Sequence of chain 1.A:
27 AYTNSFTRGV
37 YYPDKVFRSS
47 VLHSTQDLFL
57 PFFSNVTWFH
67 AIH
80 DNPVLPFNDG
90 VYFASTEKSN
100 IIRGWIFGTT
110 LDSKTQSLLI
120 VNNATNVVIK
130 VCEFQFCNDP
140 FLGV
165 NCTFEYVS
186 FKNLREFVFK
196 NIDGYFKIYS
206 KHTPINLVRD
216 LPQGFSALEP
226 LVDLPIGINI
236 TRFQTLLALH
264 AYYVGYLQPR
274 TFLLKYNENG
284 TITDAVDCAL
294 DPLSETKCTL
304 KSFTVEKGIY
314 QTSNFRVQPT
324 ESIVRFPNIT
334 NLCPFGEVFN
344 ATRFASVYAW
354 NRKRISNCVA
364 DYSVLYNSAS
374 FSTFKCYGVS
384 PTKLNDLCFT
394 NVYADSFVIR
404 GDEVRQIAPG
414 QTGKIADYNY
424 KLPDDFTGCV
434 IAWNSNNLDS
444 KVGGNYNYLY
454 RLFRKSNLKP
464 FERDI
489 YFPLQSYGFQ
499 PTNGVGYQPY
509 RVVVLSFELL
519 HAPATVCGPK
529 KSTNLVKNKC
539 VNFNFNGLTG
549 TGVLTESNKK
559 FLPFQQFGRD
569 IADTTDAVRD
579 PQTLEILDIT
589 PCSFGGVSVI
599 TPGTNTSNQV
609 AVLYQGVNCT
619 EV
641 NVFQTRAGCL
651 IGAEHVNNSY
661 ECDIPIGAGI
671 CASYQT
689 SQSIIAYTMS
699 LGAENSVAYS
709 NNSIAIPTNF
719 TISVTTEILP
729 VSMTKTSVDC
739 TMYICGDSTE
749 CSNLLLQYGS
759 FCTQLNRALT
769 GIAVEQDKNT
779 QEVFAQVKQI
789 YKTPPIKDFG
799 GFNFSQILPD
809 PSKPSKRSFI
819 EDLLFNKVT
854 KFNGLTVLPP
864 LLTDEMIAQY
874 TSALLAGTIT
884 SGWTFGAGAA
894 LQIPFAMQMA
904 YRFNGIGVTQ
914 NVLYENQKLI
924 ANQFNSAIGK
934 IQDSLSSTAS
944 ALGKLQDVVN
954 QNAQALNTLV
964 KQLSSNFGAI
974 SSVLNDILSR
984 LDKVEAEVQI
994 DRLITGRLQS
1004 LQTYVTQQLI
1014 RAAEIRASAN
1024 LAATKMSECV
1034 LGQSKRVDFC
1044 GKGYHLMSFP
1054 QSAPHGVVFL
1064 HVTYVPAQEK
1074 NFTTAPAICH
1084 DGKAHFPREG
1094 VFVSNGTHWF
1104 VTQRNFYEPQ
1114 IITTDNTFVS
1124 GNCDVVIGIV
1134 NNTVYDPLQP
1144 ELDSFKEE

The small molecule below binds the protein below.
Small molecule (SMILES): CC(=O)N[C@@H]1[C@@H](O)[C@H](O)[C@@H](CO)O[C@H]1O

Binding-site contacts:
Ligand atom O5 contacts residue ASN657 of chain 1.A at 2.5 Å (h-bond).
Ligand atom N2 contacts residue ASN657 of chain 1.A at 3.0 Å (h-bond).
Ligand atom C1 contacts residue ASN657 of chain 1.A at 1.4 Å.
Ligand atom C3 contacts residue ASN657 of chain 1.A at 3.5 Å.
Ligand atom C5 contacts residue ASN657 of chain 1.A at 3.3 Å.
Ligand atom C7 contacts residue ASN657 of chain 1.A at 4.2 Å.
Ligand atom C8 contacts residue ASN658 of chain 1.A at 4.2 Å.
Ligand atom C2 contacts residue ASN657 of chain 1.A at 2.6 Å.
Ligand atom C4 contacts residue ASN657 of chain 1.A at 4.0 Å.